Sequence of chain 1.A:
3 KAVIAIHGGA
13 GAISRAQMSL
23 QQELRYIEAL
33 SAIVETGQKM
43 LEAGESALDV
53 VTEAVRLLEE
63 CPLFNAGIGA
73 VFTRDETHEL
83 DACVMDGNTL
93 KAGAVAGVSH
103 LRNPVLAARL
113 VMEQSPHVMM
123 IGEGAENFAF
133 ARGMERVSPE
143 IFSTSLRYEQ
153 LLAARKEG

Binding-site contacts:
Ligand atom CA contacts residue GLY124 of chain 1.A at 4.5 Å.
Ligand atom CA contacts residue SER101 of chain 1.A at 4.2 Å.
Ligand atom CA contacts residue HIS102 of chain 1.A at 3.9 Å.
Ligand atom CA contacts residue GLU128 of chain 1.A at 3.1 Å.
Ligand atom N contacts residue GLU125 of chain 1.A at 4.4 Å.
Ligand atom N contacts residue GLY99 of chain 1.A at 2.8 Å (h-bond).
Ligand atom C contacts residue GLU128 of chain 1.A at 4.5 Å.
Ligand atom N contacts residue SER101 of chain 1.A at 3.5 Å (h-bond).
Ligand atom CA contacts residue GLY99 of chain 1.A at 4.2 Å.
Ligand atom O contacts residue HIS102 of chain 1.A at 4.5 Å.
Ligand atom CA contacts residue GLU125 of chain 1.A at 4.3 Å.
Ligand atom OXT contacts residue GLY99 of chain 1.A at 4.5 Å.
Ligand atom N contacts residue GLU128 of chain 1.A at 2.9 Å (salt-bridge).
Ligand atom N contacts residue GLY124 of chain 1.A at 4.0 Å.
Ligand atom N contacts residue VAL100 of chain 1.A at 3.7 Å.

A small-molecule ligand and the protein it binds are described below.
Small molecule (SMILES): NCC(=O)O